Sequence of chain 1.E:
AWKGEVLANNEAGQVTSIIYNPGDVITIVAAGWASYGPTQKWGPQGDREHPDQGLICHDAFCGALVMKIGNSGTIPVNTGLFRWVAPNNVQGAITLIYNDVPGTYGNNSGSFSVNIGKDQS

Binding-site contacts:
Ligand atom O3 contacts residue TYR36 of chain 1.E at 4.1 Å.
Ligand atom C2 contacts residue CA1 of chain 1.Y at 3.9 Å.
Ligand atom C3 contacts residue TYR36 of chain 1.E at 4.3 Å (hydrophobic).
Ligand atom O4 contacts residue THR104 of chain 1.E at 3.5 Å (h-bond).
Ligand atom C5 contacts residue LRD1 of chain 1.Z at 3.6 Å.
Ligand atom O4 contacts residue TYR36 of chain 1.E at 3.8 Å.
Ligand atom O4 contacts residue CA1 of chain 1.Y at 2.9 Å.
Ligand atom C1 contacts residue TYR36 of chain 1.E at 4.2 Å (hydrophobic).
Ligand atom C4 contacts residue ASP100 of chain 1.E at 4.1 Å.
Ligand atom O2 contacts residue TYR36 of chain 1.E at 3.8 Å.
Ligand atom C2 contacts residue TYR36 of chain 1.E at 3.5 Å (hydrophobic).
Ligand atom C5 contacts residue HIS50 of chain 1.E at 3.9 Å.
Ligand atom O5 contacts residue HIS50 of chain 1.E at 3.0 Å (h-bond).
Ligand atom O2 contacts residue ASN107 of chain 1.E at 3.6 Å.
Ligand atom O5 contacts residue TYR36 of chain 1.E at 4.2 Å.
Ligand atom C2 contacts residue ASN107 of chain 1.E at 4.3 Å.
Ligand atom O2 contacts residue LRD1 of chain 1.Z at 2.8 Å.
Ligand atom C2 contacts residue LRD1 of chain 1.Z at 2.3 Å.
Ligand atom O3 contacts residue ASN107 of chain 1.E at 3.3 Å (h-bond).
Ligand atom O6 contacts residue GLN53 of chain 1.E at 3.7 Å.
Ligand atom C6 contacts residue ASP100 of chain 1.E at 4.1 Å.
Ligand atom C3 contacts residue CA1 of chain 1.Y at 3.7 Å.
Ligand atom C1 contacts residue HIS50 of chain 1.E at 4.0 Å.
Ligand atom O5 contacts residue LRD1 of chain 1.Z at 2.3 Å (h-bond).
Ligand atom O5 contacts residue GLN53 of chain 1.E at 4.0 Å.
Ligand atom C6 contacts residue VAL101 of chain 1.E at 3.5 Å (hydrophobic).
Ligand atom O3 contacts residue CA1 of chain 1.Y at 2.8 Å.
Ligand atom C6 contacts residue GLN53 of chain 1.E at 3.5 Å.
Ligand atom C4 contacts residue LRD1 of chain 1.Z at 4.0 Å.
Ligand atom O6 contacts residue CYS62 of chain 1.E at 4.0 Å.
Ligand atom C4 contacts residue THR104 of chain 1.E at 3.7 Å.
Ligand atom O3 contacts residue THR104 of chain 1.E at 3.7 Å.
Ligand atom C4 contacts residue CA1 of chain 1.Y at 3.8 Å.
Ligand atom C6 contacts residue HIS50 of chain 1.E at 3.8 Å.
Ligand atom C1 contacts residue LRD1 of chain 1.Z at 1.4 Å.
Ligand atom C5 contacts residue GLN53 of chain 1.E at 3.5 Å.
Ligand atom O6 contacts residue VAL101 of chain 1.E at 3.9 Å.
Ligand atom C3 contacts residue LRD1 of chain 1.Z at 3.6 Å.
Ligand atom O6 contacts residue HIS50 of chain 1.E at 2.7 Å (h-bond).
Ligand atom O4 contacts residue ASP100 of chain 1.E at 2.9 Å (salt-bridge).

The protein below binds the small molecule below.
Small molecule (SMILES): OC[C@H]1O[C@@H](O)[C@H](O)[C@@H](O)[C@H]1O